Binding-site contacts:
Ligand atom O5 contacts residue ASN154 of chain 3.E at 2.4 Å (h-bond).
Ligand atom C4 contacts residue ASN154 of chain 3.E at 4.2 Å.
Ligand atom C1 contacts residue SER156 of chain 3.E at 4.5 Å.
Ligand atom C1 contacts residue SER157 of chain 3.E at 4.2 Å.
Ligand atom O7 contacts residue ASN154 of chain 3.E at 4.0 Å.
Ligand atom C3 contacts residue ASN154 of chain 3.E at 3.8 Å.
Ligand atom N2 contacts residue ASN154 of chain 3.E at 2.9 Å (h-bond).
Ligand atom C8 contacts residue ASN154 of chain 3.E at 4.0 Å.
Ligand atom C7 contacts residue ASN154 of chain 3.E at 3.6 Å.
Ligand atom O5 contacts residue SER157 of chain 3.E at 3.9 Å.
Ligand atom C1 contacts residue ASN154 of chain 3.E at 1.4 Å.
Ligand atom C2 contacts residue ASN154 of chain 3.E at 2.5 Å.
Ligand atom C5 contacts residue ASN154 of chain 3.E at 3.6 Å.

Sequence of chain 3.E:
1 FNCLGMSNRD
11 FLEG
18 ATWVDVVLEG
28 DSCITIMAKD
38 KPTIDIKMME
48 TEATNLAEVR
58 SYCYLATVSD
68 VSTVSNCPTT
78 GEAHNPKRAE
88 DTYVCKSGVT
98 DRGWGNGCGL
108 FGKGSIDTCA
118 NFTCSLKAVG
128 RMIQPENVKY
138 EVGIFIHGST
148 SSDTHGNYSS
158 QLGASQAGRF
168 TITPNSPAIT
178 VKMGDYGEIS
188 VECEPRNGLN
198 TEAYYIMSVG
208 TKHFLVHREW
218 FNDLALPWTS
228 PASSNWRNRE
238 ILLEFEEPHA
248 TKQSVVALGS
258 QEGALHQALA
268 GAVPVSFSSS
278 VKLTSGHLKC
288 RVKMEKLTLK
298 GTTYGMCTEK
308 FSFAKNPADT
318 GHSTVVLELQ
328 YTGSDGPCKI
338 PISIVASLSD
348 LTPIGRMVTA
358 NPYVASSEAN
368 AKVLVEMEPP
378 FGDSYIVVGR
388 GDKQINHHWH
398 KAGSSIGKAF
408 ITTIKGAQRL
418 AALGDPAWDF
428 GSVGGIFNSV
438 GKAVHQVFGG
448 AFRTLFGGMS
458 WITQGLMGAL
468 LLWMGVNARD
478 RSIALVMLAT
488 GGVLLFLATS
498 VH

This protein binds this small molecule.
Small molecule (SMILES): CC(=O)N[C@@H]1[C@@H](O)[C@H](O)[C@@H](CO)O[C@H]1O